Sequence of chain 1.C:
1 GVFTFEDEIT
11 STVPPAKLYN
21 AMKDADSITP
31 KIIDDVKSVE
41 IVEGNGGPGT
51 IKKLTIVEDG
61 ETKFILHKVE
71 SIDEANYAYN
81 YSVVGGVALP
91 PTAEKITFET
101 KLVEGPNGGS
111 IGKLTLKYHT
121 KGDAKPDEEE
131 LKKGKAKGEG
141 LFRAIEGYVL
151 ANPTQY

This protein binds this small molecule.
Small molecule (SMILES): O=C(O)/C=C/c1ccc(O)c(O)c1

Binding-site contacts:
Ligand atom C2' contacts residue TYR81 of chain 1.C at 3.8 Å (hydrophobic).
Ligand atom C2' contacts residue LEU141 of chain 1.C at 3.8 Å (hydrophobic).
Ligand atom C3 contacts residue HIS67 of chain 1.C at 4.0 Å.
Ligand atom O3' contacts residue TYR79 of chain 1.C at 3.5 Å.
Ligand atom O4' contacts residue TYR79 of chain 1.C at 4.4 Å.
Ligand atom C4' contacts residue ASP26 of chain 1.C at 3.6 Å.
Ligand atom O4' contacts residue ALA25 of chain 1.C at 3.7 Å.
Ligand atom C3' contacts residue LEU141 of chain 1.C at 4.2 Å (hydrophobic).
Ligand atom C2 contacts residue THR29 of chain 1.C at 4.3 Å.
Ligand atom C5' contacts residue ASP26 of chain 1.C at 3.8 Å.
Ligand atom O3' contacts residue MET22 of chain 1.C at 3.6 Å.
Ligand atom C5' contacts residue THR29 of chain 1.C at 4.2 Å.
Ligand atom O1 contacts residue LYS137 of chain 1.C at 3.4 Å.
Ligand atom C5' contacts residue VAL39 of chain 1.C at 4.5 Å (hydrophobic).
Ligand atom O3' contacts residue LEU141 of chain 1.C at 4.3 Å.
Ligand atom C4' contacts residue ALA25 of chain 1.C at 4.0 Å (hydrophobic).
Ligand atom C3' contacts residue TYR81 of chain 1.C at 4.2 Å (hydrophobic).
Ligand atom C3' contacts residue HIS67 of chain 1.C at 4.0 Å.
Ligand atom C1' contacts residue LEU141 of chain 1.C at 3.9 Å (hydrophobic).
Ligand atom C5' contacts residue LEU54 of chain 1.C at 4.4 Å (hydrophobic).
Ligand atom C5' contacts residue ALA25 of chain 1.C at 4.3 Å (hydrophobic).
Ligand atom O2 contacts residue LYS137 of chain 1.C at 4.4 Å.
Ligand atom C3 contacts residue LEU54 of chain 1.C at 4.2 Å (hydrophobic).
Ligand atom C3 contacts residue TYR81 of chain 1.C at 4.4 Å (hydrophobic).
Ligand atom O4' contacts residue LYS52 of chain 1.C at 3.5 Å (salt-bridge).
Ligand atom C2 contacts residue LEU54 of chain 1.C at 3.8 Å (hydrophobic).
Ligand atom C2' contacts residue HIS67 of chain 1.C at 3.6 Å.
Ligand atom O4' contacts residue ASP26 of chain 1.C at 2.6 Å (salt-bridge).
Ligand atom O2 contacts residue VAL36 of chain 1.C at 4.0 Å.
Ligand atom C6' contacts residue LEU141 of chain 1.C at 4.4 Å (hydrophobic).
Ligand atom C6' contacts residue THR29 of chain 1.C at 4.0 Å.
Ligand atom C1' contacts residue HIS67 of chain 1.C at 3.7 Å.
Ligand atom C3 contacts residue LEU141 of chain 1.C at 4.3 Å (hydrophobic).
Ligand atom C1 contacts residue LYS137 of chain 1.C at 4.5 Å.
Ligand atom C1' contacts residue LEU54 of chain 1.C at 4.2 Å (hydrophobic).
Ligand atom C6' contacts residue LEU54 of chain 1.C at 3.7 Å (hydrophobic).
Ligand atom O3' contacts residue TYR81 of chain 1.C at 3.5 Å.
Ligand atom C6' contacts residue HIS67 of chain 1.C at 4.2 Å.
Ligand atom C4' contacts residue HIS67 of chain 1.C at 4.5 Å.